Sequence of chain 1.A:
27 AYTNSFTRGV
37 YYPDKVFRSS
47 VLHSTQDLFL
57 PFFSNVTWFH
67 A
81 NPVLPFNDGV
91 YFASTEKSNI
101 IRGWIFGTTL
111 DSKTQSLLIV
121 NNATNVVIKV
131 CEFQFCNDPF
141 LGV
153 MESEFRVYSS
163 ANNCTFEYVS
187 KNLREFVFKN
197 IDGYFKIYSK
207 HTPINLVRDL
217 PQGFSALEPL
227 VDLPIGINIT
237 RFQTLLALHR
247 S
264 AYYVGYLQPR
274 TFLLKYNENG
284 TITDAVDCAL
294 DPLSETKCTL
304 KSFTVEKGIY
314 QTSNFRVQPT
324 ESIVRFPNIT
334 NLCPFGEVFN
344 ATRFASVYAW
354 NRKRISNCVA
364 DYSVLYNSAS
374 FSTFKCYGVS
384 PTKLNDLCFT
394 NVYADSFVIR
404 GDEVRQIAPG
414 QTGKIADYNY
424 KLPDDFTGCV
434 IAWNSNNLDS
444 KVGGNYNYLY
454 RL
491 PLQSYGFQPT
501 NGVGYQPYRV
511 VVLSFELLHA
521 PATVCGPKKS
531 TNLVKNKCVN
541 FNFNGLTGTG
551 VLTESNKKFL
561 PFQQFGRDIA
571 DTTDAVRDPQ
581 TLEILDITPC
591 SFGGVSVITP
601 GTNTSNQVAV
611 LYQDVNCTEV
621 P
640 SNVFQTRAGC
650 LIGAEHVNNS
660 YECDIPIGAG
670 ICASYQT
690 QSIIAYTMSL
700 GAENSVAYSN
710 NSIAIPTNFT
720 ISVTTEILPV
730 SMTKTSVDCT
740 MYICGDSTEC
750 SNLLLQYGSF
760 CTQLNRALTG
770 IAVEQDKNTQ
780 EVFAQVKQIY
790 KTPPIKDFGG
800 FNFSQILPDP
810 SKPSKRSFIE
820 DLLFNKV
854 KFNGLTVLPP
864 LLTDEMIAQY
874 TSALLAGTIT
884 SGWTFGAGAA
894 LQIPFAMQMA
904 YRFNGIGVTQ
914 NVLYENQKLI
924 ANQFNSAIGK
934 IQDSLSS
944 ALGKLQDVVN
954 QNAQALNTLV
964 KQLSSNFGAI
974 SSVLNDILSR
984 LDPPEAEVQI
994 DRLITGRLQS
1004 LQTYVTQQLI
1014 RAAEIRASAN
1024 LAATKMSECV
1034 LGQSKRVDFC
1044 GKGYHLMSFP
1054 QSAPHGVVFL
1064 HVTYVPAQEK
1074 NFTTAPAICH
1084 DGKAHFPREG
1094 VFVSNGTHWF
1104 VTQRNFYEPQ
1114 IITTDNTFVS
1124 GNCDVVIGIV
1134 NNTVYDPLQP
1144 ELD

Binding-site contacts:
Ligand atom O5 contacts residue ASN657 of chain 1.A at 2.4 Å (h-bond).
Ligand atom O7 contacts residue ASN657 of chain 1.A at 3.8 Å.
Ligand atom C1 contacts residue ASN657 of chain 1.A at 1.4 Å.
Ligand atom C4 contacts residue ASN657 of chain 1.A at 4.2 Å.
Ligand atom C2 contacts residue ASN657 of chain 1.A at 2.4 Å.
Ligand atom C7 contacts residue ASN657 of chain 1.A at 3.6 Å.
Ligand atom C8 contacts residue HIS655 of chain 1.A at 4.2 Å.
Ligand atom C5 contacts residue ASN657 of chain 1.A at 3.7 Å.
Ligand atom N2 contacts residue ASN657 of chain 1.A at 2.9 Å (h-bond).
Ligand atom C3 contacts residue ASN657 of chain 1.A at 3.8 Å.

The small molecule below binds the protein below.
Small molecule (SMILES): CC(=O)N[C@@H]1[C@@H](O)[C@H](O)[C@@H](CO)O[C@H]1O